Sequence of chain 1.A:
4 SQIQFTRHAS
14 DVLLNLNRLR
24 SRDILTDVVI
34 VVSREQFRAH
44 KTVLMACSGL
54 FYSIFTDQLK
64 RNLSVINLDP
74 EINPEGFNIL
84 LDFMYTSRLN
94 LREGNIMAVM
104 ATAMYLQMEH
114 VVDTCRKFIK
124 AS

Binding-site contacts:
Ligand atom O7 contacts residue GLN110 of chain 1.A at 3.0 Å (h-bond).
Ligand atom C26 contacts residue TYR55 of chain 1.A at 3.8 Å (hydrophobic).
Ligand atom O7 contacts residue MET111 of chain 1.A at 3.6 Å.
Ligand atom C13 contacts residue TYR55 of chain 1.A at 3.8 Å (hydrophobic).
Ligand atom N19 contacts residue TYR55 of chain 1.A at 3.5 Å.
Ligand atom O3 contacts residue MET111 of chain 1.A at 3.6 Å.
Ligand atom O7 contacts residue GLU112 of chain 1.A at 2.8 Å (salt-bridge).
Ligand atom O6 contacts residue CYS50 of chain 1.A at 3.6 Å.
Ligand atom C12 contacts residue CYS50 of chain 1.A at 3.6 Å (hydrophobic).
Ligand atom N25 contacts residue ARG21 of chain 2.A at 3.5 Å.
Ligand atom C4 contacts residue HIS113 of chain 1.A at 3.8 Å.
Ligand atom CL1 contacts residue TYR55 of chain 1.A at 3.7 Å.
Ligand atom C11 contacts residue CYS50 of chain 1.A at 3.7 Å (hydrophobic).
Ligand atom CL1 contacts residue MET48 of chain 1.A at 3.5 Å.
Ligand atom CL1 contacts residue ALA49 of chain 1.A at 3.7 Å.
Ligand atom C27 contacts residue ASN18 of chain 2.A at 3.6 Å.
Ligand atom C26 contacts residue ASN18 of chain 2.A at 3.6 Å.
Ligand atom O6 contacts residue MET111 of chain 1.A at 3.9 Å.
Ligand atom C1 contacts residue PHE86 of chain 1.A at 3.5 Å (hydrophobic).
Ligand atom C17 contacts residue MET48 of chain 1.A at 3.4 Å (hydrophobic).
Ligand atom C18 contacts residue MET48 of chain 1.A at 3.3 Å (hydrophobic).
Ligand atom C27 contacts residue TYR55 of chain 1.A at 3.6 Å (hydrophobic).
Ligand atom O3 contacts residue HIS113 of chain 1.A at 3.6 Å (h-bond).
Ligand atom C5 contacts residue CYS50 of chain 1.A at 3.3 Å (hydrophobic).
Ligand atom CL1 contacts residue ASN18 of chain 2.A at 3.8 Å.
Ligand atom C8 contacts residue GLN110 of chain 1.A at 3.5 Å.
Ligand atom CL1 contacts residue LEU22 of chain 2.A at 3.8 Å.
Ligand atom C14 contacts residue GLY52 of chain 1.A at 3.6 Å.
Ligand atom C15 contacts residue GLY52 of chain 1.A at 3.8 Å.
Ligand atom C22 contacts residue TYR55 of chain 1.A at 3.5 Å (hydrophobic).
Ligand atom N9 contacts residue GLN110 of chain 1.A at 3.4 Å (h-bond).
Ligand atom N19 contacts residue MET48 of chain 1.A at 2.9 Å (h-bond).
Ligand atom N25 contacts residue ASN18 of chain 2.A at 3.9 Å.
Ligand atom C1 contacts residue HIS113 of chain 1.A at 3.6 Å.
Ligand atom O3 contacts residue VAL114 of chain 1.A at 3.4 Å.
Ligand atom C17 contacts residue ALA49 of chain 1.A at 3.6 Å (hydrophobic).
Ligand atom C10 contacts residue GLN110 of chain 1.A at 3.1 Å.
Ligand atom C22 contacts residue ASN18 of chain 2.A at 3.7 Å.
Ligand atom C1 contacts residue VAL114 of chain 1.A at 3.9 Å (hydrophobic).
Ligand atom C31 contacts residue ARG21 of chain 2.A at 3.7 Å.

This protein binds this small molecule.
Small molecule (SMILES): CNC(=O)COc1cc2cc(Nc3nc(N4C[C@H](C)C[C@H](C)C4)ncc3Cl)ccc2n(C)c1=O

Sequence of chain 2.A:
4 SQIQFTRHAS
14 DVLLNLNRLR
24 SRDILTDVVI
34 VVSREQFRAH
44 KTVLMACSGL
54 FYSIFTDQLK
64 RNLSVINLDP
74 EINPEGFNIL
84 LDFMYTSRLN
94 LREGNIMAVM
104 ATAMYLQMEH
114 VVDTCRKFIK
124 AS